The protein below binds the small molecule below.
Small molecule (SMILES): NCC(=O)O

Sequence of chain 1.B:
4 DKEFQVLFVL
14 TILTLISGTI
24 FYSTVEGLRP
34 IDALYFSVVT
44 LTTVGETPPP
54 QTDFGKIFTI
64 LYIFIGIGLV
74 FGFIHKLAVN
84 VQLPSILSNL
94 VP

Binding-site contacts:
Ligand atom CA contacts residue LEU16 of chain 1.B at 4.1 Å (hydrophobic).
Ligand atom OXT contacts residue ILE19 of chain 1.B at 4.2 Å.
Ligand atom C contacts residue ILE19 of chain 1.B at 4.4 Å (hydrophobic).
Ligand atom C contacts residue LEU16 of chain 1.B at 4.5 Å (hydrophobic).
Ligand atom N contacts residue SER20 of chain 1.B at 3.4 Å (h-bond).
Ligand atom O contacts residue ILE19 of chain 1.B at 4.3 Å.
Ligand atom N contacts residue LEU16 of chain 1.B at 3.8 Å.
Ligand atom OXT contacts residue LEU16 of chain 1.B at 3.9 Å.